A small-molecule ligand and the protein it binds are described below.
Small molecule (SMILES): C[C@@H](O)[C@H](NC(=O)[C@H](CCCN=C(N)N)NC(=O)[C@H](CCCN=C(N)N)NC(=O)[C@@H](N)CCCN=C(N)N)C(=O)N[C@@H](CC1=CN=C2C=CC=CC12)C(=O)N[C@@H](Cc1ccc(O)cc1)C(=O)N[C@@H](Cc1ccccc1)C(=O)NCC(=O)NCC=O

Binding-site contacts:
Ligand atom N contacts residue GLY232 of chain 1.A at 2.6 Å (h-bond).
Ligand atom NH1 contacts residue GLY85 of chain 1.A at 3.5 Å (h-bond).
Ligand atom NH2 contacts residue SER198 of chain 1.A at 3.1 Å (h-bond).
Ligand atom NH2 contacts residue TRP236 of chain 1.A at 3.5 Å.
Ligand atom CA contacts residue SEP229 of chain 1.A at 3.5 Å.
Ligand atom OG1 contacts residue LYS197 of chain 1.A at 3.4 Å (salt-bridge).
Ligand atom CE1 contacts residue LEU117 of chain 1.A at 3.4 Å (hydrophobic).
Ligand atom N contacts residue LEU230 of chain 1.A at 2.8 Å (h-bond).
Ligand atom NE contacts residue ASP199 of chain 1.A at 2.8 Å (salt-bridge).
Ligand atom O contacts residue GLN113 of chain 1.A at 3.4 Å (h-bond).
Ligand atom N contacts residue SER86 of chain 1.A at 3.0 Å (h-bond).
Ligand atom O contacts residue VAL231 of chain 1.A at 3.2 Å.
Ligand atom O contacts residue LYS197 of chain 1.A at 3.5 Å (salt-bridge).
Ligand atom N contacts residue GLN113 of chain 1.A at 3.1 Å (h-bond).
Ligand atom OG1 contacts residue ASP195 of chain 1.A at 2.5 Å (salt-bridge).
Ligand atom CB contacts residue ASP195 of chain 1.A at 3.4 Å.
Ligand atom CE2 contacts residue ARG114 of chain 1.A at 3.5 Å.
Ligand atom CD2 contacts residue ARG114 of chain 1.A at 3.4 Å.
Ligand atom CD1 contacts residue LEU117 of chain 1.A at 3.2 Å (hydrophobic).
Ligand atom CG2 contacts residue ASP195 of chain 1.A at 3.2 Å.
Ligand atom CE2 contacts residue PRO234 of chain 1.A at 3.5 Å (hydrophobic).
Ligand atom CA contacts residue LEU230 of chain 1.A at 3.2 Å (hydrophobic).
Ligand atom O contacts residue GLY232 of chain 1.A at 3.0 Å (h-bond).
Ligand atom CB contacts residue GLY232 of chain 1.A at 3.5 Å.
Ligand atom C contacts residue GLY232 of chain 1.A at 3.5 Å.
Ligand atom O contacts residue GLN113 of chain 1.A at 3.2 Å (h-bond).
Ligand atom CA contacts residue GLY232 of chain 1.A at 3.5 Å.
Ligand atom NH2 contacts residue ASP199 of chain 1.A at 2.7 Å (salt-bridge).
Ligand atom O contacts residue TYR235 of chain 1.A at 3.2 Å.
Ligand atom OH contacts residue SEP229 of chain 1.A at 2.7 Å (h-bond).
Ligand atom CA contacts residue LEU230 of chain 1.A at 3.5 Å (hydrophobic).
Ligand atom CB contacts residue SER86 of chain 1.A at 3.2 Å.
Ligand atom OG1 contacts residue SER86 of chain 1.A at 2.7 Å (h-bond).
Ligand atom N contacts residue LEU230 of chain 1.A at 3.2 Å (h-bond).
Ligand atom CZ contacts residue ASP199 of chain 1.A at 3.4 Å.
Ligand atom CE1 contacts residue VAL231 of chain 1.A at 3.2 Å (hydrophobic).
Ligand atom CD1 contacts residue VAL231 of chain 1.A at 3.1 Å (hydrophobic).
Ligand atom CA contacts residue THR233 of chain 1.A at 3.5 Å.
Ligand atom NH2 contacts residue GLU262 of chain 1.A at 2.9 Å (salt-bridge).
Ligand atom CA contacts residue ARG244 of chain 1.A at 3.5 Å.

Sequence of chain 1.A:
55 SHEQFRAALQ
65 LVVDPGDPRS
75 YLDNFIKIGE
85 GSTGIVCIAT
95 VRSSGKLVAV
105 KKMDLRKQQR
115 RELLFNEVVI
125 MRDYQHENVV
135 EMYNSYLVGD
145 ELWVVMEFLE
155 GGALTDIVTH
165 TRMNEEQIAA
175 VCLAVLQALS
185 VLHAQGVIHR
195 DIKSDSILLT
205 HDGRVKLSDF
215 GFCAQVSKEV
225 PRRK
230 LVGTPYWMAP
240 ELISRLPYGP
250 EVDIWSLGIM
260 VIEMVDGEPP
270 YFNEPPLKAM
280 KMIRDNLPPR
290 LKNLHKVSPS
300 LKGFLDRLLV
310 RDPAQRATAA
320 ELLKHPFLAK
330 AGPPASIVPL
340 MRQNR